Binding-site contacts:
Ligand atom N contacts residue GLN217 of chain 2.A at 3.6 Å (h-bond).
Ligand atom N6 contacts residue PRO190 of chain 2.A at 2.8 Å (h-bond).
Ligand atom C5' contacts residue ALA183 of chain 2.A at 3.5 Å (hydrophobic).
Ligand atom C3' contacts residue ASP132 of chain 2.A at 3.6 Å.
Ligand atom C2 contacts residue GLY109 of chain 2.A at 3.7 Å.
Ligand atom C2 contacts residue CYS131 of chain 2.A at 3.2 Å (hydrophobic).
Ligand atom N contacts residue TYR254 of chain 2.A at 3.4 Å (h-bond).
Ligand atom C4 contacts residue LEU182 of chain 2.A at 3.6 Å (hydrophobic).
Ligand atom N1 contacts residue ASP163 of chain 2.A at 3.6 Å.
Ligand atom C5 contacts residue LEU182 of chain 2.A at 3.6 Å (hydrophobic).
Ligand atom C4 contacts residue ILE133 of chain 2.A at 3.6 Å (hydrophobic).
Ligand atom CB contacts residue LEU182 of chain 2.A at 3.4 Å (hydrophobic).
Ligand atom N3 contacts residue ASP132 of chain 2.A at 3.5 Å.
Ligand atom O2' contacts residue ASP132 of chain 2.A at 2.7 Å (salt-bridge).
Ligand atom SD contacts residue LEU73 of chain 2.A at 3.7 Å.
Ligand atom O4' contacts residue GLY109 of chain 2.A at 3.7 Å.
Ligand atom N contacts residue TYR87 of chain 2.A at 3.2 Å (h-bond).
Ligand atom N6 contacts residue ASP163 of chain 2.A at 2.8 Å (salt-bridge).
Ligand atom C2 contacts residue ILE133 of chain 2.A at 3.4 Å (hydrophobic).
Ligand atom C1' contacts residue ASP132 of chain 2.A at 3.4 Å.
Ligand atom O3' contacts residue ASP132 of chain 2.A at 2.5 Å (salt-bridge).
Ligand atom O4' contacts residue ASP181 of chain 2.A at 3.7 Å.
Ligand atom CB contacts residue GLN78 of chain 2.A at 3.5 Å.
Ligand atom C8 contacts residue CYS191 of chain 2.A at 3.5 Å (hydrophobic).
Ligand atom N3 contacts residue GLY109 of chain 2.A at 3.5 Å.
Ligand atom CA contacts residue GLN78 of chain 2.A at 3.2 Å.
Ligand atom N1 contacts residue ALA164 of chain 2.A at 3.0 Å (h-bond).
Ligand atom C5 contacts residue ILE133 of chain 2.A at 3.6 Å (hydrophobic).
Ligand atom C2 contacts residue ALA164 of chain 2.A at 3.5 Å (hydrophobic).
Ligand atom C2 contacts residue ASN162 of chain 2.A at 3.6 Å.
Ligand atom N7 contacts residue CYS191 of chain 2.A at 3.3 Å (h-bond).
Ligand atom C2' contacts residue ASP132 of chain 2.A at 3.5 Å.
Ligand atom C6 contacts residue ASP163 of chain 2.A at 3.8 Å.
Ligand atom N contacts residue GLN78 of chain 2.A at 3.3 Å (h-bond).
Ligand atom O2' contacts residue GLN57 of chain 2.A at 3.0 Å (h-bond).
Ligand atom N3 contacts residue CYS131 of chain 2.A at 3.7 Å.
Ligand atom CA contacts residue TYR254 of chain 2.A at 3.6 Å (hydrophobic).
Ligand atom O2' contacts residue ASP134 of chain 2.A at 3.5 Å.
Ligand atom CA contacts residue TYR87 of chain 2.A at 3.4 Å (hydrophobic).
Ligand atom N3 contacts residue ILE133 of chain 2.A at 3.2 Å (h-bond).

Sequence of chain 2.A:
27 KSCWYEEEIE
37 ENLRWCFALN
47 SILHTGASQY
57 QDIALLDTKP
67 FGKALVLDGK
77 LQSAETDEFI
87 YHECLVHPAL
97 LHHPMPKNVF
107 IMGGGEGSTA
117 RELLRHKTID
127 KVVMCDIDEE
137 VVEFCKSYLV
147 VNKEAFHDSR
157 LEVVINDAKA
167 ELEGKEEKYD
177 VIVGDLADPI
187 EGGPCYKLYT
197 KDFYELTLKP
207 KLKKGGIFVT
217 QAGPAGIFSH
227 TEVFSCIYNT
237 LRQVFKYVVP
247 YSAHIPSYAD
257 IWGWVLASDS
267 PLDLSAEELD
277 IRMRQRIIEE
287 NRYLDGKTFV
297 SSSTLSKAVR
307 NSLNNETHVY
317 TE

This small molecule binds to this protein.
Small molecule (SMILES): NCCCSC[C@H]1O[C@@H](n2cnc3c(N)ncnc32)[C@H](O)[C@@H]1O